Binding-site contacts:
Ligand atom O4 contacts residue GLU194 of chain 1.B at 2.6 Å (salt-bridge).
Ligand atom C1 contacts residue LYS152 of chain 1.B at 3.6 Å.
Ligand atom C5 contacts residue HIS271 of chain 1.B at 3.9 Å.
Ligand atom O11 contacts residue LEU267 of chain 1.B at 3.8 Å.
Ligand atom C4 contacts residue ZN1 of chain 1.H at 3.0 Å.
Ligand atom O91 contacts residue LYS152 of chain 1.B at 2.9 Å (salt-bridge).
Ligand atom C3 contacts residue ASP146 of chain 1.B at 3.3 Å.
Ligand atom O93 contacts residue HIS275 of chain 1.B at 2.9 Å.
Ligand atom O92 contacts residue ARG130 of chain 1.A at 3.1 Å (salt-bridge).
Ligand atom C4 contacts residue HIS271 of chain 1.B at 3.3 Å.
Ligand atom O11 contacts residue LYS152 of chain 1.B at 3.1 Å (salt-bridge).
Ligand atom P1 contacts residue LYS356 of chain 1.B at 3.9 Å.
Ligand atom C6 contacts residue ASN268 of chain 1.B at 3.6 Å.
Ligand atom C7 contacts residue ASN162 of chain 1.B at 3.5 Å.
Ligand atom O91 contacts residue ARG130 of chain 1.A at 2.9 Å (salt-bridge).
Ligand atom O4 contacts residue ASP146 of chain 1.B at 2.5 Å (salt-bridge).
Ligand atom O4 contacts residue LYS197 of chain 1.B at 3.4 Å (salt-bridge).
Ligand atom P1 contacts residue HIS275 of chain 1.B at 3.7 Å.
Ligand atom O92 contacts residue LYS356 of chain 1.B at 3.0 Å (salt-bridge).
Ligand atom P1 contacts residue ASN162 of chain 1.B at 3.8 Å.
Ligand atom O93 contacts residue ASN268 of chain 1.B at 3.0 Å (h-bond).
Ligand atom O11 contacts residue ARG264 of chain 1.B at 2.8 Å (salt-bridge).
Ligand atom C8 contacts residue LYS152 of chain 1.B at 3.5 Å.
Ligand atom C4 contacts residue ASP146 of chain 1.B at 3.6 Å.
Ligand atom O4 contacts residue ZN1 of chain 1.H at 2.3 Å.
Ligand atom O92 contacts residue HIS275 of chain 1.B at 3.6 Å.
Ligand atom O2 contacts residue LEU267 of chain 1.B at 3.4 Å (h-bond).
Ligand atom C3 contacts residue LEU267 of chain 1.B at 3.9 Å (hydrophobic).
Ligand atom C1 contacts residue ARG264 of chain 1.B at 3.5 Å.
Ligand atom O12 contacts residue LYS250 of chain 1.B at 3.0 Å (salt-bridge).
Ligand atom O12 contacts residue LEU267 of chain 1.B at 3.9 Å.
Ligand atom O5 contacts residue HIS287 of chain 1.B at 3.0 Å (h-bond).
Ligand atom O4 contacts residue HIS271 of chain 1.B at 3.2 Å (h-bond).
Ligand atom P1 contacts residue ARG130 of chain 1.A at 3.6 Å.
Ligand atom O5 contacts residue ZN1 of chain 1.H at 2.3 Å.
Ligand atom O92 contacts residue ASN162 of chain 1.B at 2.8 Å (h-bond).
Ligand atom O12 contacts residue ARG264 of chain 1.B at 3.1 Å (salt-bridge).
Ligand atom C5 contacts residue ZN1 of chain 1.H at 3.1 Å.
Ligand atom O5 contacts residue HIS271 of chain 1.B at 3.4 Å (h-bond).
Ligand atom O2 contacts residue ASN268 of chain 1.B at 2.9 Å (h-bond).

The small molecule below binds the protein below.
Small molecule (SMILES): O=C(O)[C@]1(O)C[C@H](CP(=O)(O)O)[C@@H](O)[C@H](O)C1

Sequence of chain 1.B:
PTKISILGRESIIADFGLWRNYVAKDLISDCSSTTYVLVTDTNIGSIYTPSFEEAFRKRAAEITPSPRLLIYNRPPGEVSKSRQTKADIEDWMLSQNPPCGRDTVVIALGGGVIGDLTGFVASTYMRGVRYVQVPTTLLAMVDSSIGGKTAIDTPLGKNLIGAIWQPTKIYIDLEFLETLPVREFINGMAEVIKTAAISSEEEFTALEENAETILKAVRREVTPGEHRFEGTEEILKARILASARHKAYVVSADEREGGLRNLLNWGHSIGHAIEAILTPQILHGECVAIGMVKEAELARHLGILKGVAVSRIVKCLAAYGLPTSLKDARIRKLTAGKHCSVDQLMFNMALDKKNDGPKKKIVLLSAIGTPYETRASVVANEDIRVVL

Sequence of chain 1.A:
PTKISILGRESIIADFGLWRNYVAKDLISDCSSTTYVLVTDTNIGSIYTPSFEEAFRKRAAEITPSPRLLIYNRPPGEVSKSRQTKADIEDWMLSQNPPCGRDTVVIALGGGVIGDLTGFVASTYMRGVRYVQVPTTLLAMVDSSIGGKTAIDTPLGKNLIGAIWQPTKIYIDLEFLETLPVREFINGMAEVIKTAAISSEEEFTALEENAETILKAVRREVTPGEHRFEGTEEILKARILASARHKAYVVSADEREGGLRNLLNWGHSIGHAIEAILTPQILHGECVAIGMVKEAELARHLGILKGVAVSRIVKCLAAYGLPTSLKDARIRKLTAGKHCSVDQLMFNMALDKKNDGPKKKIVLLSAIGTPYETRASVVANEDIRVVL